The protein below binds the small molecule below.
Small molecule (SMILES): Nc1ncnc2c1ncn2[C@@H]1O[C@H](CO[P](=O)(O)C[P](=O)(O)OP(=O)(O)O)[C@@H](O)[C@H]1O

Sequence of chain 3.A:
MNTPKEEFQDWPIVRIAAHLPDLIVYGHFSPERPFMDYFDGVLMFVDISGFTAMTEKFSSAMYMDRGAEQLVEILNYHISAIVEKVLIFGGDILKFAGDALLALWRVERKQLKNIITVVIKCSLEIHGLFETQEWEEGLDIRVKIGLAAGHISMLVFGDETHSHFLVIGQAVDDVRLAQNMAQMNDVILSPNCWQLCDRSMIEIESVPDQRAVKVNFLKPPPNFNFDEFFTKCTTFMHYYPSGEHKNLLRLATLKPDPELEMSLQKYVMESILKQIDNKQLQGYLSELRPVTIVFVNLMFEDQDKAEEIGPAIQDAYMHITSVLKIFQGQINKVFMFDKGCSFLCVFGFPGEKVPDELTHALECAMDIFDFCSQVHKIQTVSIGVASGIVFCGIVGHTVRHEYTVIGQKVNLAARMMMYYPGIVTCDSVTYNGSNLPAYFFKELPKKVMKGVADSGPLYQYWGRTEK

Binding-site contacts:
Ligand atom N1 contacts residue ALA98 of chain 3.A at 3.7 Å.
Ligand atom O1A contacts residue GLY453 of chain 3.A at 3.5 Å.
Ligand atom N3 contacts residue PHE297 of chain 3.A at 3.6 Å.
Ligand atom O3' contacts residue PHE339 of chain 3.A at 3.1 Å.
Ligand atom N7 contacts residue VAL412 of chain 3.A at 3.2 Å.
Ligand atom N3 contacts residue PHE337 of chain 3.A at 3.4 Å.
Ligand atom O2G contacts residue THR53 of chain 3.A at 3.1 Å (h-bond).
Ligand atom C6 contacts residue GLY99 of chain 3.A at 3.7 Å.
Ligand atom O4' contacts residue ALA416 of chain 3.A at 3.4 Å.
Ligand atom O2B contacts residue ASP48 of chain 3.A at 2.8 Å (salt-bridge).
Ligand atom O3G contacts residue THR53 of chain 3.A at 3.7 Å.
Ligand atom N6 contacts residue VAL407 of chain 3.A at 2.8 Å (h-bond).
Ligand atom O5' contacts residue ARG417 of chain 3.A at 3.4 Å (salt-bridge).
Ligand atom C2 contacts residue PHE337 of chain 3.A at 3.2 Å (hydrophobic).
Ligand atom C8 contacts residue ASN413 of chain 3.A at 3.3 Å.
Ligand atom PG contacts residue THR53 of chain 3.A at 3.7 Å.
Ligand atom PA contacts residue ARG417 of chain 3.A at 3.3 Å.
Ligand atom C1' contacts residue ALA416 of chain 3.A at 3.5 Å (hydrophobic).
Ligand atom N1 contacts residue LEU346 of chain 3.A at 3.2 Å.
Ligand atom O3B contacts residue SER50 of chain 3.A at 3.7 Å.
Ligand atom O2G contacts residue GLY51 of chain 3.A at 2.9 Å (h-bond).
Ligand atom N6 contacts residue GLY99 of chain 3.A at 3.1 Å (h-bond).
Ligand atom O2A contacts residue ARG417 of chain 3.A at 3.4 Å (salt-bridge).
Ligand atom O1G contacts residue ASN413 of chain 3.A at 2.8 Å (h-bond).
Ligand atom O3' contacts residue ARG417 of chain 3.A at 3.4 Å.
Ligand atom C5 contacts residue VAL412 of chain 3.A at 3.5 Å (hydrophobic).
Ligand atom O2B contacts residue ILE49 of chain 3.A at 3.7 Å.
Ligand atom C6 contacts residue LEU346 of chain 3.A at 3.5 Å (hydrophobic).
Ligand atom O2B contacts residue CA1 of chain 3.C at 3.2 Å.
Ligand atom C4' contacts residue ARG417 of chain 3.A at 3.7 Å.
Ligand atom O4' contacts residue ASN413 of chain 3.A at 3.4 Å.
Ligand atom O1A contacts residue ARG417 of chain 3.A at 2.8 Å (salt-bridge).
Ligand atom O1G contacts residue THR53 of chain 3.A at 2.7 Å (h-bond).
Ligand atom O3G contacts residue CA1 of chain 3.C at 3.4 Å.
Ligand atom O2G contacts residue PHE52 of chain 3.A at 2.8 Å (h-bond).
Ligand atom O3G contacts residue ASP100 of chain 3.A at 2.9 Å (salt-bridge).
Ligand atom C5' contacts residue ASN413 of chain 3.A at 3.4 Å.
Ligand atom O3G contacts residue ILE49 of chain 3.A at 3.7 Å.
Ligand atom O1B contacts residue SER50 of chain 3.A at 3.2 Å (h-bond).
Ligand atom N6 contacts residue LEU346 of chain 3.A at 3.6 Å.